Binding-site contacts:
Ligand atom C6 contacts residue GLY229 of chain 2.A at 4.0 Å.
Ligand atom O6 contacts residue GLY229 of chain 2.A at 3.2 Å.
Ligand atom N2 contacts residue MET260 of chain 2.A at 4.0 Å.
Ligand atom N2 contacts residue ASP156 of chain 2.A at 3.0 Å (salt-bridge).
Ligand atom N9 contacts residue ASP102 of chain 2.A at 4.0 Å.
Ligand atom N7 contacts residue MET260 of chain 2.A at 3.6 Å.
Ligand atom N9 contacts residue MET260 of chain 2.A at 3.7 Å.
Ligand atom C4 contacts residue ASP102 of chain 2.A at 3.7 Å.
Ligand atom C6 contacts residue GLN203 of chain 2.A at 4.0 Å.
Ligand atom C2 contacts residue MET260 of chain 2.A at 3.7 Å (hydrophobic).
Ligand atom N1 contacts residue MET260 of chain 2.A at 3.8 Å.
Ligand atom N3 contacts residue ASP102 of chain 2.A at 2.7 Å (salt-bridge).
Ligand atom C4 contacts residue TYR106 of chain 2.A at 3.8 Å (hydrophobic).
Ligand atom C6 contacts residue ASP156 of chain 2.A at 3.9 Å.
Ligand atom N3 contacts residue TYR106 of chain 2.A at 3.5 Å.
Ligand atom O6 contacts residue GLN203 of chain 2.A at 3.2 Å (h-bond).
Ligand atom N1 contacts residue ASP156 of chain 2.A at 3.1 Å (salt-bridge).
Ligand atom C6 contacts residue GLY230 of chain 2.A at 4.1 Å.
Ligand atom C4 contacts residue MET260 of chain 2.A at 3.8 Å (hydrophobic).
Ligand atom N9 contacts residue GOL1 of chain 2.E at 2.9 Å (h-bond).
Ligand atom C2 contacts residue ASP156 of chain 2.A at 3.8 Å.
Ligand atom N3 contacts residue MET260 of chain 2.A at 3.5 Å.
Ligand atom N1 contacts residue TYR106 of chain 2.A at 4.1 Å.
Ligand atom C6 contacts residue MET260 of chain 2.A at 4.0 Å (hydrophobic).
Ligand atom C8 contacts residue GOL1 of chain 2.E at 3.6 Å.
Ligand atom C8 contacts residue MET260 of chain 2.A at 3.6 Å (hydrophobic).
Ligand atom N2 contacts residue ASP102 of chain 2.A at 2.9 Å (salt-bridge).
Ligand atom N2 contacts residue SER103 of chain 2.A at 3.8 Å.
Ligand atom C8 contacts residue GLY261 of chain 2.A at 4.1 Å.
Ligand atom C2 contacts residue TYR106 of chain 2.A at 3.7 Å (hydrophobic).
Ligand atom O6 contacts residue ASP156 of chain 2.A at 3.9 Å.
Ligand atom C4 contacts residue GOL1 of chain 2.E at 3.9 Å.
Ligand atom N7 contacts residue ALA232 of chain 2.A at 4.0 Å.
Ligand atom N1 contacts residue GLN203 of chain 2.A at 4.1 Å.
Ligand atom N2 contacts residue ILE201 of chain 2.A at 3.8 Å.
Ligand atom O6 contacts residue GLY230 of chain 2.A at 3.0 Å (h-bond).
Ligand atom N2 contacts residue TYR106 of chain 2.A at 4.0 Å.
Ligand atom C2 contacts residue ASP102 of chain 2.A at 3.4 Å.
Ligand atom C8 contacts residue ALA232 of chain 2.A at 3.9 Å (hydrophobic).
Ligand atom C5 contacts residue MET260 of chain 2.A at 3.8 Å (hydrophobic).

The small molecule below binds the protein below.
Small molecule (SMILES): Nc1nc2[nH]cnc2c(=O)[nH]1

Sequence of chain 2.A:
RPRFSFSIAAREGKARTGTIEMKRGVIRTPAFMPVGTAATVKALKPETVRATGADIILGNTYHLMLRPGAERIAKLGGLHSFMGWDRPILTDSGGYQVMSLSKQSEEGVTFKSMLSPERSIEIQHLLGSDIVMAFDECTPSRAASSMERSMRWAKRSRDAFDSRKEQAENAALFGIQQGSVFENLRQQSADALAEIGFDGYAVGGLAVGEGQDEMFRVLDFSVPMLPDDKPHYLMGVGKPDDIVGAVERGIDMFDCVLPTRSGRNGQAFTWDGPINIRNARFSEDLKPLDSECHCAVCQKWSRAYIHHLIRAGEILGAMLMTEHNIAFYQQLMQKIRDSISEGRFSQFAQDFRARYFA